A small-molecule ligand and the protein it binds are described below.
Small molecule (SMILES): CC(=O)N[C@@H]1[C@@H](O)[C@H](O)[C@@H](CO)O[C@H]1O

Binding-site contacts:
Ligand atom C4 contacts residue ASN61 of chain 1.C at 4.3 Å.
Ligand atom N2 contacts residue ASN61 of chain 1.C at 2.9 Å (h-bond).
Ligand atom C2 contacts residue ASN61 of chain 1.C at 2.5 Å.
Ligand atom O6 contacts residue TYR28 of chain 1.C at 4.2 Å.
Ligand atom C5 contacts residue ASN61 of chain 1.C at 3.6 Å.
Ligand atom C7 contacts residue ASN61 of chain 1.C at 3.0 Å.
Ligand atom O5 contacts residue ASN61 of chain 1.C at 2.4 Å (h-bond).
Ligand atom O7 contacts residue ASN61 of chain 1.C at 2.7 Å (h-bond).
Ligand atom O5 contacts residue TYR28 of chain 1.C at 4.4 Å.
Ligand atom C8 contacts residue SER60 of chain 1.C at 4.1 Å.
Ligand atom C1 contacts residue ASN61 of chain 1.C at 1.4 Å.
Ligand atom C8 contacts residue ASN61 of chain 1.C at 4.2 Å.
Ligand atom C3 contacts residue ASN61 of chain 1.C at 3.8 Å.

Sequence of chain 1.C:
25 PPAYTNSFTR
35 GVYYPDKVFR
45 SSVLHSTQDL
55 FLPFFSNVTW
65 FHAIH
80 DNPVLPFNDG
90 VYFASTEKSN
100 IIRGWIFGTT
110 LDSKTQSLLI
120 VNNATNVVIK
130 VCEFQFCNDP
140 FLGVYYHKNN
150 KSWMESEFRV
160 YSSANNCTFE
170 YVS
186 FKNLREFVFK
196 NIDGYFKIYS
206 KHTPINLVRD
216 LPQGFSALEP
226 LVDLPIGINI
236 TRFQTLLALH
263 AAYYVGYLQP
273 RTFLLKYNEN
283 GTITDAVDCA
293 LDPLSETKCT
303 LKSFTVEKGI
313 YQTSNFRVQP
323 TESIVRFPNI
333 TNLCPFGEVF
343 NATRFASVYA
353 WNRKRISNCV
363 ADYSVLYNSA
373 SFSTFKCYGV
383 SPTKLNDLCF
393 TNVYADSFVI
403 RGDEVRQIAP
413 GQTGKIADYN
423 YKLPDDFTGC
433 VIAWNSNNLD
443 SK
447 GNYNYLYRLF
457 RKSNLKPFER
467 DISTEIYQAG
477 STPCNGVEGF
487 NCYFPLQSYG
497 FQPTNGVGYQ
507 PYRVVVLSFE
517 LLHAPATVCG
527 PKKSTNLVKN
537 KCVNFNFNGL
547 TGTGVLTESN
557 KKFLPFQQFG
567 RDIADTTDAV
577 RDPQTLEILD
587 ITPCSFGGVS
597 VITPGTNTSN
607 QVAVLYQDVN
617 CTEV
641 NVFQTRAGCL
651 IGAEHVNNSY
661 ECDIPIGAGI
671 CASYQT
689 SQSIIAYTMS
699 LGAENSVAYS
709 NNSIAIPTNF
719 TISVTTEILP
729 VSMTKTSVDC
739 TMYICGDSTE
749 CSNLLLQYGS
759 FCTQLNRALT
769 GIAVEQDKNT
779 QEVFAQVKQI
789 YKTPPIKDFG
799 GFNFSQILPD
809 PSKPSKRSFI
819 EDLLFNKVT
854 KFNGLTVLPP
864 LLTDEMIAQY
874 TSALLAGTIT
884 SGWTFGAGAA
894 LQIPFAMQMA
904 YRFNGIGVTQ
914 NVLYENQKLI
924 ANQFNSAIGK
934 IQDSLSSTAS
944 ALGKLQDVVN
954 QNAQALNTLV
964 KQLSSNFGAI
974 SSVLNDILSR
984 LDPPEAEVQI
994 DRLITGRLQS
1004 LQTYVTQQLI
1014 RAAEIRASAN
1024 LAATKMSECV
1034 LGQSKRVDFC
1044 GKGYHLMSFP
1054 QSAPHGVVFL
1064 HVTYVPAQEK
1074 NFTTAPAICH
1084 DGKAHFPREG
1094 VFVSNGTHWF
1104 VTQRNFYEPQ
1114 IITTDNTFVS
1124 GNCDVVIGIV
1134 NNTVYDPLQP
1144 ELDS